The small molecule below binds the protein below.
Small molecule (SMILES): C[C@H](N)C(=O)N[C@H](C(=O)N1CCC[C@H]1C(=O)N[C@@H](Cc1ccccc1)C(=O)N[C@@H](CCC(N)=O)C(=O)N[C@@H](CCC(=O)O)C(=O)O)[C@@H](C)O

Binding-site contacts:
Ligand atom O contacts residue GLY57 of chain 1.B at 3.8 Å.
Ligand atom CA contacts residue GLU70 of chain 1.B at 3.7 Å.
Ligand atom CD2 contacts residue LEU58 of chain 1.B at 3.6 Å (hydrophobic).
Ligand atom CB contacts residue GLY57 of chain 1.B at 3.8 Å.
Ligand atom C contacts residue GLY57 of chain 1.B at 3.6 Å.
Ligand atom N contacts residue GLU70 of chain 1.B at 3.0 Å (salt-bridge).
Ligand atom C contacts residue ARG59 of chain 1.B at 3.6 Å.
Ligand atom CE2 contacts residue VAL49 of chain 1.B at 3.6 Å (hydrophobic).
Ligand atom CA contacts residue GLY57 of chain 1.B at 3.2 Å.
Ligand atom CZ contacts residue VAL49 of chain 1.B at 3.8 Å (hydrophobic).
Ligand atom CB contacts residue ARG59 of chain 1.B at 3.5 Å.
Ligand atom O contacts residue GLU70 of chain 1.B at 3.3 Å (salt-bridge).
Ligand atom N contacts residue ASP65 of chain 1.B at 2.8 Å (salt-bridge).
Ligand atom CE2 contacts residue LEU58 of chain 1.B at 3.4 Å (hydrophobic).
Ligand atom O contacts residue LYS50 of chain 1.B at 3.3 Å (salt-bridge).
Ligand atom CA contacts residue ARG59 of chain 1.B at 3.4 Å.
Ligand atom CD2 contacts residue GLY57 of chain 1.B at 3.6 Å.
Ligand atom O contacts residue LEU58 of chain 1.B at 3.4 Å.
Ligand atom N contacts residue ARG59 of chain 1.B at 2.9 Å (salt-bridge).
Ligand atom C contacts residue GLU70 of chain 1.B at 3.8 Å.
Ligand atom CD contacts residue TRP74 of chain 1.B at 3.6 Å (hydrophobic).
Ligand atom O contacts residue TRP74 of chain 1.B at 3.2 Å (h-bond).
Ligand atom CE2 contacts residue GLY57 of chain 1.B at 3.5 Å.
Ligand atom O contacts residue ARG59 of chain 1.B at 2.9 Å (salt-bridge).
Ligand atom CA contacts residue CYS60 of chain 1.B at 3.6 Å (hydrophobic).
Ligand atom CG contacts residue TRP74 of chain 1.B at 3.6 Å (hydrophobic).
Ligand atom CZ contacts residue ASP48 of chain 1.B at 3.7 Å.
Ligand atom OG1 contacts residue ARG59 of chain 1.B at 3.6 Å (salt-bridge).
Ligand atom CA contacts residue ASP65 of chain 1.B at 3.7 Å.
Ligand atom CB contacts residue GLU70 of chain 1.B at 3.8 Å.
Ligand atom CA contacts residue LEU58 of chain 1.B at 3.8 Å (hydrophobic).
Ligand atom CD2 contacts residue ARG59 of chain 1.B at 3.8 Å.
Ligand atom CB contacts residue ARG59 of chain 1.B at 3.4 Å.
Ligand atom CD1 contacts residue ARG59 of chain 1.B at 3.8 Å.
Ligand atom CG contacts residue ARG59 of chain 1.B at 3.6 Å.
Ligand atom CB contacts residue TRP61 of chain 1.B at 3.7 Å (hydrophobic).
Ligand atom N contacts residue LEU58 of chain 1.B at 3.7 Å.
Ligand atom CE2 contacts residue ASP48 of chain 1.B at 3.7 Å.
Ligand atom N contacts residue GLY57 of chain 1.B at 3.0 Å (h-bond).
Ligand atom C contacts residue LEU58 of chain 1.B at 3.6 Å (hydrophobic).

Sequence of chain 1.B:
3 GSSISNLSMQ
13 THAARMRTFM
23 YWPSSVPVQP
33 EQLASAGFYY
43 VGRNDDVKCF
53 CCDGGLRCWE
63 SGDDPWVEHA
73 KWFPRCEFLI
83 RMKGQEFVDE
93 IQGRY